Sequence of chain 1.G:
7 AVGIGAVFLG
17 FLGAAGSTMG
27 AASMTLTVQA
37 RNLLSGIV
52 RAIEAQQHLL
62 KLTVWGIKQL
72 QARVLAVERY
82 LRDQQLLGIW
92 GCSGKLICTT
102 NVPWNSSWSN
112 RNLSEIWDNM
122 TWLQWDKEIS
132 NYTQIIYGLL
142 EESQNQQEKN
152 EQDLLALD

Binding-site contacts:
Ligand atom C3 contacts residue ASN132 of chain 1.G at 3.8 Å.
Ligand atom N2 contacts residue ASN132 of chain 1.G at 3.0 Å (h-bond).
Ligand atom C7 contacts residue ASN132 of chain 1.G at 3.6 Å.
Ligand atom O5 contacts residue ASN132 of chain 1.G at 2.4 Å (h-bond).
Ligand atom C2 contacts residue ASN132 of chain 1.G at 2.5 Å.
Ligand atom C8 contacts residue LYS128 of chain 1.G at 4.4 Å.
Ligand atom C5 contacts residue ASN132 of chain 1.G at 3.7 Å.
Ligand atom C1 contacts residue ASN132 of chain 1.G at 1.4 Å.
Ligand atom O7 contacts residue ASN132 of chain 1.G at 3.9 Å.
Ligand atom C4 contacts residue ASN132 of chain 1.G at 4.2 Å.

The protein below binds the small molecule below.
Small molecule (SMILES): CC(=O)N[C@@H]1[C@@H](O)[C@H](O)[C@@H](CO)O[C@H]1O